Binding-site contacts:
Ligand atom C5 contacts residue ASN75 of chain 1.B at 3.7 Å.
Ligand atom C8 contacts residue LEU73 of chain 1.B at 4.0 Å (hydrophobic).
Ligand atom O5 contacts residue ASN75 of chain 1.B at 2.5 Å (h-bond).
Ligand atom N2 contacts residue LEU73 of chain 1.B at 3.0 Å (h-bond).
Ligand atom O7 contacts residue ASN75 of chain 1.B at 2.9 Å (h-bond).
Ligand atom O7 contacts residue HIS42 of chain 1.B at 4.1 Å.
Ligand atom N2 contacts residue MET74 of chain 1.B at 3.9 Å.
Ligand atom C2 contacts residue ASN75 of chain 1.B at 2.5 Å.
Ligand atom C3 contacts residue ASN75 of chain 1.B at 3.9 Å.
Ligand atom N2 contacts residue ASN75 of chain 1.B at 3.0 Å (h-bond).
Ligand atom C2 contacts residue LEU73 of chain 1.B at 4.1 Å (hydrophobic).
Ligand atom O3 contacts residue MET74 of chain 1.B at 3.9 Å.
Ligand atom C7 contacts residue LEU73 of chain 1.B at 3.6 Å (hydrophobic).
Ligand atom C4 contacts residue ASN75 of chain 1.B at 4.3 Å.
Ligand atom C7 contacts residue ASN75 of chain 1.B at 3.2 Å.
Ligand atom C2 contacts residue MET74 of chain 1.B at 4.4 Å (hydrophobic).
Ligand atom O3 contacts residue LEU73 of chain 1.B at 4.0 Å.
Ligand atom C1 contacts residue ASN75 of chain 1.B at 1.5 Å.
Ligand atom O7 contacts residue LEU73 of chain 1.B at 4.0 Å.

Sequence of chain 1.B:
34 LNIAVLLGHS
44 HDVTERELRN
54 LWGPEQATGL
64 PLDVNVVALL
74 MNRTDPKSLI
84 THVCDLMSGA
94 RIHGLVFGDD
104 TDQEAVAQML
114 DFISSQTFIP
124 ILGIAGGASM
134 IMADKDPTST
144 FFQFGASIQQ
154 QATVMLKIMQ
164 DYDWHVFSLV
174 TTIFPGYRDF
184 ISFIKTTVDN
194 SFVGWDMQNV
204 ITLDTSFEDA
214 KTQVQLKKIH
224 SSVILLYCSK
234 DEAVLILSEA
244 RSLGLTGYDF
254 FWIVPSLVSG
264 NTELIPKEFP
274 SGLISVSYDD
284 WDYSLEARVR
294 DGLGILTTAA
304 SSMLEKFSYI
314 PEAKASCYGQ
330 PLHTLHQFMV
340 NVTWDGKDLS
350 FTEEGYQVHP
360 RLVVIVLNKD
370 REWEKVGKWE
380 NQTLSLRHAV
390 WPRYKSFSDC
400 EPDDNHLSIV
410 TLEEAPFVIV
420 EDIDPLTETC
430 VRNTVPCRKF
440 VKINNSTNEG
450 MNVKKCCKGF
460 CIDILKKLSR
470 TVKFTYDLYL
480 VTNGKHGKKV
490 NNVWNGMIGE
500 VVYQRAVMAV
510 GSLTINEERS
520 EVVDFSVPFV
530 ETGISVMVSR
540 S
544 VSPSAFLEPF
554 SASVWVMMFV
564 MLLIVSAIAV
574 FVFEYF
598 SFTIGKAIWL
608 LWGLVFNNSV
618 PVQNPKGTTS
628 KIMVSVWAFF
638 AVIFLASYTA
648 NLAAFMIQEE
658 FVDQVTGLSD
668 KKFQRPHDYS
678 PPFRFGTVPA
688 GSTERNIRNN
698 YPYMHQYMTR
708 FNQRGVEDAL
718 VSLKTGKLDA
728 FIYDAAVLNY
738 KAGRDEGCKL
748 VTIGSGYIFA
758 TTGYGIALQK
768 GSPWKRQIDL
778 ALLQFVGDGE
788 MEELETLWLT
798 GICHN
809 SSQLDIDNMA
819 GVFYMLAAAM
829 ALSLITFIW

This protein binds this small molecule.
Small molecule (SMILES): CC(=O)N[C@@H]1[C@@H](O)[C@H](O)[C@@H](CO)O[C@H]1O